Sequence of chain 1.B:
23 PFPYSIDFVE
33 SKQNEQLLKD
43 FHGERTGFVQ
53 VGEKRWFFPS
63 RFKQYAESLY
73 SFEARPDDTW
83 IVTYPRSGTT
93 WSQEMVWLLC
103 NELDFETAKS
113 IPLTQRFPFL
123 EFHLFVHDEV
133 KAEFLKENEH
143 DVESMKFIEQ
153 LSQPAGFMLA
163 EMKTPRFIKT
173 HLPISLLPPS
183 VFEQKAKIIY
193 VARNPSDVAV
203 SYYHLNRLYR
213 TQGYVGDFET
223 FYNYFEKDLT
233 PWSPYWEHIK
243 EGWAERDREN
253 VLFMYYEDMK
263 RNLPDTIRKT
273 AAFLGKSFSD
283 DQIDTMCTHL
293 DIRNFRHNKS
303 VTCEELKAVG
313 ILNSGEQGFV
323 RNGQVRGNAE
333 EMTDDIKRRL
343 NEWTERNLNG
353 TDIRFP

Binding-site contacts:
Ligand atom CAF contacts residue PHE121 of chain 1.B at 4.1 Å (hydrophobic).
Ligand atom CAE contacts residue LEU207 of chain 1.B at 4.0 Å (hydrophobic).
Ligand atom CAD contacts residue THR213 of chain 1.B at 3.5 Å.
Ligand atom CAA contacts residue LYS171 of chain 1.B at 3.8 Å.
Ligand atom CAJ contacts residue HIS173 of chain 1.B at 3.6 Å.
Ligand atom OAH contacts residue PHE321 of chain 1.B at 3.8 Å.
Ligand atom OAC contacts residue LYS171 of chain 1.B at 3.5 Å (salt-bridge).
Ligand atom CAE contacts residue TRP234 of chain 1.B at 3.9 Å (hydrophobic).
Ligand atom OAC contacts residue PHE121 of chain 1.B at 4.2 Å.
Ligand atom OAH contacts residue LYS171 of chain 1.B at 3.1 Å (salt-bridge).
Ligand atom CAI contacts residue LEU207 of chain 1.B at 4.3 Å (hydrophobic).
Ligand atom CAF contacts residue TRP234 of chain 1.B at 3.8 Å (hydrophobic).
Ligand atom OAC contacts residue HIS173 of chain 1.B at 2.7 Å (h-bond).
Ligand atom CAF contacts residue LEU207 of chain 1.B at 4.2 Å (hydrophobic).
Ligand atom CAD contacts residue TYR211 of chain 1.B at 4.3 Å (hydrophobic).
Ligand atom CAJ contacts residue LYS171 of chain 1.B at 4.2 Å.
Ligand atom OAB contacts residue LEU207 of chain 1.B at 4.5 Å.
Ligand atom CAE contacts residue PHE121 of chain 1.B at 4.4 Å (hydrophobic).
Ligand atom CAD contacts residue GLN214 of chain 1.B at 4.5 Å.
Ligand atom CAI contacts residue PHE121 of chain 1.B at 4.3 Å (hydrophobic).
Ligand atom OAB contacts residue GLN214 of chain 1.B at 3.6 Å.
Ligand atom CAA contacts residue PHE321 of chain 1.B at 3.6 Å (hydrophobic).
Ligand atom CAG contacts residue TYR211 of chain 1.B at 4.3 Å (hydrophobic).
Ligand atom CAD contacts residue PHE127 of chain 1.B at 4.4 Å (hydrophobic).
Ligand atom OAB contacts residue TYR211 of chain 1.B at 3.7 Å.
Ligand atom CAF contacts residue HIS173 of chain 1.B at 3.9 Å.
Ligand atom CAJ contacts residue PHE121 of chain 1.B at 3.8 Å (hydrophobic).
Ligand atom CAK contacts residue LYS171 of chain 1.B at 4.0 Å.
Ligand atom CAG contacts residue PHE124 of chain 1.B at 3.8 Å (hydrophobic).
Ligand atom CAD contacts residue PHE124 of chain 1.B at 3.5 Å (hydrophobic).
Ligand atom OAH contacts residue PHE121 of chain 1.B at 4.0 Å.
Ligand atom CAI contacts residue PHE124 of chain 1.B at 4.0 Å (hydrophobic).
Ligand atom CAK contacts residue PHE121 of chain 1.B at 3.6 Å (hydrophobic).
Ligand atom CAG contacts residue PHE121 of chain 1.B at 3.9 Å (hydrophobic).
Ligand atom OAB contacts residue THR213 of chain 1.B at 2.7 Å (h-bond).
Ligand atom CAA contacts residue TYR211 of chain 1.B at 3.3 Å (hydrophobic).
Ligand atom OAB contacts residue PHE124 of chain 1.B at 4.2 Å.

The protein below binds the small molecule below.
Small molecule (SMILES): COc1cc(C=O)ccc1O